This protein binds this small molecule.
Small molecule (SMILES): CC[C@H](C)[C@H](NC(=O)[C@@H]1CCCN1C(=O)[C@H](CC1=NC=NC1)NC(=O)[C@@H](NC(=O)[C@H](Cc1ccc(O)cc1)NC(=O)[C@@H](NC(=O)[C@H](CCCN=C(N)N)NC(=O)CNC)C(C)C)[C@@H](C)CC)C(=O)O

Binding-site contacts:
Ligand atom CB contacts residue ILE374 of chain 1.A at 3.7 Å (hydrophobic).
Ligand atom CD2 contacts residue LEU370 of chain 1.A at 3.5 Å (hydrophobic).
Ligand atom CB contacts residue LEU91 of chain 1.A at 3.7 Å (hydrophobic).
Ligand atom O contacts residue PHE342 of chain 1.A at 3.9 Å.
Ligand atom C contacts residue PHE342 of chain 1.A at 3.8 Å (hydrophobic).
Ligand atom CG1 contacts residue LEU91 of chain 1.A at 3.7 Å (hydrophobic).
Ligand atom CD contacts residue TYR71 of chain 1.A at 3.8 Å (hydrophobic).
Ligand atom OXT contacts residue LYS182 of chain 1.A at 3.8 Å.
Ligand atom NH1 contacts residue ASP349 of chain 1.A at 3.0 Å (salt-bridge).
Ligand atom ND1 contacts residue TYR71 of chain 1.A at 3.6 Å.
Ligand atom CB contacts residue TYR171 of chain 1.A at 3.7 Å (hydrophobic).
Ligand atom O contacts residue TRP353 of chain 1.A at 3.5 Å.
Ligand atom C contacts residue LYS182 of chain 1.A at 3.5 Å.
Ligand atom CZ contacts residue LYS182 of chain 1.A at 3.5 Å.
Ligand atom CE1 contacts residue PRO371 of chain 1.A at 3.6 Å (hydrophobic).
Ligand atom O contacts residue ARG149 of chain 1.A at 3.0 Å (salt-bridge).
Ligand atom C contacts residue ARG149 of chain 1.A at 3.7 Å.
Ligand atom CA contacts residue TYR171 of chain 1.A at 3.9 Å (hydrophobic).
Ligand atom CG2 contacts residue MET95 of chain 1.A at 3.6 Å (hydrophobic).
Ligand atom OXT contacts residue PHE342 of chain 1.A at 3.7 Å.
Ligand atom NH2 contacts residue ILE363 of chain 1.A at 3.2 Å.
Ligand atom CD1 contacts residue PHE378 of chain 1.A at 3.6 Å (hydrophobic).
Ligand atom NE2 contacts residue LEU370 of chain 1.A at 3.6 Å.
Ligand atom OH contacts residue LYS182 of chain 1.A at 2.8 Å (salt-bridge).
Ligand atom CB contacts residue PHE342 of chain 1.A at 3.9 Å (hydrophobic).
Ligand atom N contacts residue TYR171 of chain 1.A at 3.5 Å (h-bond).
Ligand atom C contacts residue TRP353 of chain 1.A at 3.8 Å (hydrophobic).
Ligand atom NH1 contacts residue TRP353 of chain 1.A at 3.1 Å (h-bond).
Ligand atom O contacts residue CYS162 of chain 1.A at 3.7 Å.
Ligand atom CG2 contacts residue TYR70 of chain 1.A at 3.2 Å (hydrophobic).
Ligand atom O contacts residue ILE163 of chain 1.A at 3.2 Å.
Ligand atom O contacts residue ARG149 of chain 1.A at 3.4 Å (salt-bridge).
Ligand atom CG contacts residue TRP67 of chain 1.A at 3.7 Å (hydrophobic).
Ligand atom CG2 contacts residue TYR75 of chain 1.A at 3.9 Å (hydrophobic).
Ligand atom O contacts residue LYS182 of chain 1.A at 2.4 Å (salt-bridge).
Ligand atom CZ contacts residue ILE363 of chain 1.A at 3.6 Å (hydrophobic).
Ligand atom O contacts residue MET164 of chain 1.A at 3.5 Å (h-bond).
Ligand atom ND1 contacts residue PRO371 of chain 1.A at 3.7 Å.
Ligand atom CG2 contacts residue PHE342 of chain 1.A at 3.5 Å (hydrophobic).
Ligand atom NH2 contacts residue ASP367 of chain 1.A at 3.1 Å (salt-bridge).

Sequence of chain 1.A:
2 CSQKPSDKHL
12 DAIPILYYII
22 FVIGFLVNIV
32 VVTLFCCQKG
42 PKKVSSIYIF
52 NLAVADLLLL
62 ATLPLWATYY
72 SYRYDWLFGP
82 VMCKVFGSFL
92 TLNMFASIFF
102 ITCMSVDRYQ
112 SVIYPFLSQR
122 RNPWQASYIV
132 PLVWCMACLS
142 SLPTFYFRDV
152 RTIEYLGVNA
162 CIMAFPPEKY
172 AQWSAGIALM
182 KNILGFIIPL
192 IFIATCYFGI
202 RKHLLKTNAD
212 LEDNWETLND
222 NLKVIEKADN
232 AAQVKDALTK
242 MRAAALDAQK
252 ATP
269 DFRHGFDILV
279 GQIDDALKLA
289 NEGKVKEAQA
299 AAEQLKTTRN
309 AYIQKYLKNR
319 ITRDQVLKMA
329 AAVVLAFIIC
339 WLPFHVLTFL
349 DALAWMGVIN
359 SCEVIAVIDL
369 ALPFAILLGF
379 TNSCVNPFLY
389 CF